Sequence of chain 1.A:
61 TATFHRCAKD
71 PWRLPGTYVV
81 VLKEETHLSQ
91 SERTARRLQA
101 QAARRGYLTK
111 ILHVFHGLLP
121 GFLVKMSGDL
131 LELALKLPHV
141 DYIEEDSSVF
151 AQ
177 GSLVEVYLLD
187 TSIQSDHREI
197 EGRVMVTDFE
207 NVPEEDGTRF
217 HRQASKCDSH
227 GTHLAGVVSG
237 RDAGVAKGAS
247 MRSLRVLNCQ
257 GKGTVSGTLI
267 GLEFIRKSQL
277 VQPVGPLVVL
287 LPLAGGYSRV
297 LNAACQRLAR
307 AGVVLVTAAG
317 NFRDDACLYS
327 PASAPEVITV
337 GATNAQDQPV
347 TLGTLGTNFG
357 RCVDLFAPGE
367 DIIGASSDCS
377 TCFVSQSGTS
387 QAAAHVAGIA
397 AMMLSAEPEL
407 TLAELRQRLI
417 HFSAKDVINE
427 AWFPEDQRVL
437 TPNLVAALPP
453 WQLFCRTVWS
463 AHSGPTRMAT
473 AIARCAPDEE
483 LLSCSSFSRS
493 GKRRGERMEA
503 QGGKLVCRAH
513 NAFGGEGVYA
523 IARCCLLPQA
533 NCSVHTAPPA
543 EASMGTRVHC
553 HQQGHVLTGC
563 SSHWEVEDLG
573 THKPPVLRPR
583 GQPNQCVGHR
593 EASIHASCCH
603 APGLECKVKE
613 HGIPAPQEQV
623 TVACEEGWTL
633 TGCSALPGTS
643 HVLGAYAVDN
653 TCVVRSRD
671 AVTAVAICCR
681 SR

Binding-site contacts:
Ligand atom CH2 contacts residue PRO364 of chain 1.A at 3.5 Å (hydrophobic).
Ligand atom CD2 contacts residue ALA341 of chain 1.A at 3.5 Å (hydrophobic).
Ligand atom CZ3 contacts residue ALA341 of chain 1.A at 3.5 Å (hydrophobic).
Ligand atom CB contacts residue ILE368 of chain 1.A at 3.6 Å (hydrophobic).
Ligand atom CD1 contacts residue VAL241 of chain 1.A at 3.6 Å (hydrophobic).
Ligand atom CA1 contacts residue ASP238 of chain 1.A at 3.2 Å.
Ligand atom CB contacts residue PRO364 of chain 1.A at 3.6 Å (hydrophobic).
Ligand atom NE1 contacts residue ASP367 of chain 1.A at 3.2 Å (salt-bridge).
Ligand atom CZ2 contacts residue ASN340 of chain 1.A at 3.7 Å.
Ligand atom CE2 contacts residue GLU366 of chain 1.A at 3.5 Å.
Ligand atom O contacts residue LEU444 of chain 1.A at 2.9 Å (h-bond).
Ligand atom CH2 contacts residue ALA341 of chain 1.A at 3.3 Å (hydrophobic).
Ligand atom ND2 contacts residue HIS391 of chain 1.A at 3.5 Å (h-bond).
Ligand atom CG2 contacts residue ALA442 of chain 1.A at 3.8 Å (hydrophobic).
Ligand atom NH1 contacts residue ASP343 of chain 1.A at 3.0 Å (salt-bridge).
Ligand atom CD1 contacts residue ASP367 of chain 1.A at 3.7 Å.
Ligand atom CZ3 contacts residue ASN340 of chain 1.A at 3.6 Å.
Ligand atom CH2 contacts residue THR339 of chain 1.A at 3.6 Å.
Ligand atom CZ contacts residue ASP343 of chain 1.A at 3.6 Å.
Ligand atom NH1 contacts residue VAL423 of chain 1.A at 3.6 Å.
Ligand atom CA2 contacts residue ASP238 of chain 1.A at 3.2 Å.
Ligand atom CD2 contacts residue GLY240 of chain 1.A at 3.6 Å.
Ligand atom CZ2 contacts residue ALA341 of chain 1.A at 3.5 Å (hydrophobic).
Ligand atom CH2 contacts residue ASN340 of chain 1.A at 3.2 Å.
Ligand atom CD2 contacts residue LYS243 of chain 1.A at 3.5 Å.
Ligand atom CB contacts residue HIS391 of chain 1.A at 3.5 Å.
Ligand atom NE contacts residue ASP343 of chain 1.A at 2.8 Å (salt-bridge).
Ligand atom O contacts residue ALA443 of chain 1.A at 3.7 Å.
Ligand atom CE3 contacts residue ALA341 of chain 1.A at 3.6 Å (hydrophobic).
Ligand atom CD1 contacts residue ALA239 of chain 1.A at 3.7 Å (hydrophobic).
Ligand atom CD contacts residue VAL441 of chain 1.A at 3.4 Å (hydrophobic).
Ligand atom NE1 contacts residue GLU366 of chain 1.A at 3.1 Å (salt-bridge).
Ligand atom CZ2 contacts residue GLU366 of chain 1.A at 3.3 Å.
Ligand atom NH2 contacts residue ALA420 of chain 1.A at 3.6 Å.
Ligand atom CD2 contacts residue VAL241 of chain 1.A at 3.7 Å (hydrophobic).
Ligand atom CD1 contacts residue LEU444 of chain 1.A at 3.6 Å (hydrophobic).
Ligand atom O contacts residue PRO364 of chain 1.A at 3.7 Å.
Ligand atom CG2 contacts residue PRO364 of chain 1.A at 3.8 Å (hydrophobic).
Ligand atom CD1 contacts residue VAL241 of chain 1.A at 3.7 Å (hydrophobic).
Ligand atom CD contacts residue ASP343 of chain 1.A at 3.8 Å.

The protein below binds the small molecule below.
Small molecule (SMILES): CC[C@H](C)[C@H](NC(=O)[C@H](CCCCNC(=N)N)NC(=O)[C@H](CCCC[NH3+])NC(=O)[C@H](CC(C)C)NC(=O)[C@H](CC(N)=O)NC(=O)[C@H](Cc1c[nH]c2ccccc12)NC(=O)[C@]1(N)CC[C@@H](c2ccccc2)CC1)C(=O)N[C@H](CO)C(=O)N[C@@H](CC(C)C)C(=O)N[C@@H](CC(C)C)C(=O)N[C@H](C=O)CCCNC(N)=[NH2+]